Binding-site contacts:
Ligand atom N contacts residue GLY608 of chain 1.A at 3.2 Å (h-bond).
Ligand atom N contacts residue TRP503 of chain 1.A at 3.4 Å.
Ligand atom N contacts residue HIS500 of chain 1.A at 3.1 Å (h-bond).
Ligand atom N contacts residue ASP499 of chain 1.A at 3.5 Å (salt-bridge).
Ligand atom CA contacts residue SER502 of chain 1.A at 3.1 Å.
Ligand atom O contacts residue ASP499 of chain 1.A at 3.1 Å.
Ligand atom O contacts residue HIS500 of chain 1.A at 3.3 Å (h-bond).
Ligand atom CA contacts residue ASP499 of chain 1.A at 3.4 Å.
Ligand atom O contacts residue SER502 of chain 1.A at 3.0 Å (h-bond).
Ligand atom CA contacts residue SER502 of chain 1.A at 3.2 Å.
Ligand atom CB contacts residue TYR487 of chain 1.A at 3.5 Å (hydrophobic).
Ligand atom N contacts residue SER502 of chain 1.A at 3.5 Å (h-bond).
Ligand atom OG contacts residue ASN605 of chain 1.A at 3.3 Å (h-bond).
Ligand atom CB contacts residue TYR487 of chain 1.A at 3.3 Å (hydrophobic).
Ligand atom CG contacts residue VAL609 of chain 1.A at 3.3 Å (hydrophobic).
Ligand atom ND1 contacts residue TYR487 of chain 1.A at 3.2 Å (h-bond).
Ligand atom N contacts residue SER502 of chain 1.A at 2.7 Å (h-bond).
Ligand atom CB contacts residue ASP499 of chain 1.A at 3.2 Å.
Ligand atom O contacts residue VAL609 of chain 1.A at 3.2 Å.
Ligand atom CA contacts residue GLY608 of chain 1.A at 3.5 Å.
Ligand atom CA contacts residue SER610 of chain 1.A at 3.3 Å.
Ligand atom O contacts residue LEU606 of chain 1.A at 3.4 Å.
Ligand atom CE1 contacts residue PHE495 of chain 1.A at 3.5 Å (hydrophobic).
Ligand atom N contacts residue SER610 of chain 1.A at 3.2 Å (h-bond).
Ligand atom O contacts residue SER610 of chain 1.A at 2.7 Å (h-bond).
Ligand atom NE2 contacts residue PHE495 of chain 1.A at 3.4 Å.
Ligand atom N contacts residue ASP499 of chain 1.A at 2.9 Å (salt-bridge).
Ligand atom CD2 contacts residue HIS500 of chain 1.A at 3.4 Å.
Ligand atom CB contacts residue GLU641 of chain 1.A at 3.5 Å.
Ligand atom O contacts residue SER607 of chain 1.A at 2.8 Å (h-bond).
Ligand atom CD1 contacts residue GLY608 of chain 1.A at 3.5 Å.
Ligand atom CA contacts residue HIS500 of chain 1.A at 3.3 Å.
Ligand atom OH contacts residue LYS663 of chain 1.A at 3.4 Å.
Ligand atom O contacts residue VAL501 of chain 1.A at 3.2 Å.
Ligand atom CD1 contacts residue VAL609 of chain 1.A at 3.4 Å (hydrophobic).
Ligand atom CA contacts residue TYR487 of chain 1.A at 3.5 Å (hydrophobic).
Ligand atom OG contacts residue GLU641 of chain 1.A at 2.7 Å (salt-bridge).
Ligand atom NE2 contacts residue ASP499 of chain 1.A at 3.1 Å (salt-bridge).
Ligand atom C contacts residue SER502 of chain 1.A at 3.4 Å.
Ligand atom CB contacts residue SER502 of chain 1.A at 3.5 Å.

The protein below binds the small molecule below.
Small molecule (SMILES): CC(C)C[C@H](NC(=O)[C@H](CC1=NC=NC1)NC(=O)CNC(=O)[C@H](Cc1ccc(O)cc1)NC(=O)[C@@H](N)CO)C(=O)N[C@@H](CO)C(=O)N[C@@H](C)C(=O)N[C@H](C=O)CO

Sequence of chain 1.A:
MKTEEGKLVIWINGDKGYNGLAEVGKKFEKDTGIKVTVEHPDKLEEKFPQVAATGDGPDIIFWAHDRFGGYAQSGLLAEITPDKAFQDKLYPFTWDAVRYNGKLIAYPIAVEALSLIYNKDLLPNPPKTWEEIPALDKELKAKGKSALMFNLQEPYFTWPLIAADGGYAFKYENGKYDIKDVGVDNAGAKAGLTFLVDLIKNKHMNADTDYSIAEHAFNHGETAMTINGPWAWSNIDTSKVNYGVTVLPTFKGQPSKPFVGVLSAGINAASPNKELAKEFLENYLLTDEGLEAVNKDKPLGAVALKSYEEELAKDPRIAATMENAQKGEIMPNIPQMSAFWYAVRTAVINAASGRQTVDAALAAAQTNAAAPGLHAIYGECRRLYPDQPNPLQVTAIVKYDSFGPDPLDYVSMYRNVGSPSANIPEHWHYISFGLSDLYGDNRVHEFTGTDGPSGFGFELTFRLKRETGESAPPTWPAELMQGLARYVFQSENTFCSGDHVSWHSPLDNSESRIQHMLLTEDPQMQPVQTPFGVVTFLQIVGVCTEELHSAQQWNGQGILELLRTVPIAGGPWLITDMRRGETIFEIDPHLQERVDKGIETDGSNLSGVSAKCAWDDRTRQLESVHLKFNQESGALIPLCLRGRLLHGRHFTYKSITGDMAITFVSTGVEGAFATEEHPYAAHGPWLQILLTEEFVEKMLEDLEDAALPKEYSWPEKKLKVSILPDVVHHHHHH